Sequence of chain 38.A:
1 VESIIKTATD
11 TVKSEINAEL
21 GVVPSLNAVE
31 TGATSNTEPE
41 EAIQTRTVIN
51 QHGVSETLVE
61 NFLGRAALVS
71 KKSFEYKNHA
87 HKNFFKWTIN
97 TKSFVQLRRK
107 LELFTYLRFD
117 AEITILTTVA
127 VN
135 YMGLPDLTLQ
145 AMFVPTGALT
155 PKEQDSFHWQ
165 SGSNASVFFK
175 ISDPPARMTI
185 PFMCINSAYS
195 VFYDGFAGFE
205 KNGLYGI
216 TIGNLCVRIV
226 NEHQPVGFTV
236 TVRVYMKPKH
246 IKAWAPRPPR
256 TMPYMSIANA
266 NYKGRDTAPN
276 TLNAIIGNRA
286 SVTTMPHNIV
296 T

Sequence of chain 39.C:
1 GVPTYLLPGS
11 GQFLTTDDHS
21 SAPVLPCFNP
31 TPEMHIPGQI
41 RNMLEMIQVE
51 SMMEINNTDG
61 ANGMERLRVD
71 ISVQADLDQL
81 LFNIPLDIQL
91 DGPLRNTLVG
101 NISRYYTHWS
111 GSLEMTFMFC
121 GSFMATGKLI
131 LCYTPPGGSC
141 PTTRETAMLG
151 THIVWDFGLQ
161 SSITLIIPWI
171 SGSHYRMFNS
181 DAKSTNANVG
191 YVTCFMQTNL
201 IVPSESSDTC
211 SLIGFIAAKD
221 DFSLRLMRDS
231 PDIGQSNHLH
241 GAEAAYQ

Binding-site contacts:
Ligand atom F2 contacts residue ALA169 of chain 38.A at 3.6 Å.
Ligand atom CM6 contacts residue ILE95 of chain 38.A at 3.9 Å (hydrophobic).
Ligand atom O1 contacts residue THR97 of chain 38.A at 3.8 Å.
Ligand atom N2 contacts residue THR97 of chain 38.A at 3.8 Å.
Ligand atom N3A contacts residue ILE184 of chain 38.A at 3.9 Å.
Ligand atom CM2 contacts residue ILE184 of chain 38.A at 3.8 Å (hydrophobic).
Ligand atom O1A contacts residue ILE121 of chain 38.A at 3.8 Å.
Ligand atom F2 contacts residue VAL171 of chain 38.A at 3.9 Å.
Ligand atom C4 contacts residue TYR193 of chain 38.A at 3.9 Å (hydrophobic).
Ligand atom C6B contacts residue ILE95 of chain 38.A at 4.0 Å (hydrophobic).
Ligand atom CM2 contacts residue PHE147 of chain 38.A at 3.8 Å (hydrophobic).
Ligand atom CM2 contacts residue ILE217 of chain 38.A at 3.4 Å (hydrophobic).
Ligand atom C3B contacts residue ILE184 of chain 38.A at 3.5 Å (hydrophobic).
Ligand atom F1 contacts residue VAL171 of chain 38.A at 3.8 Å.
Ligand atom F2 contacts residue ALA145 of chain 38.A at 2.8 Å.
Ligand atom N3A contacts residue PHE147 of chain 38.A at 3.9 Å.
Ligand atom C5B contacts residue ILE119 of chain 38.A at 3.9 Å (hydrophobic).
Ligand atom C2B contacts residue ILE95 of chain 38.A at 3.8 Å (hydrophobic).
Ligand atom CM6 contacts residue TRP93 of chain 38.A at 3.7 Å (hydrophobic).
Ligand atom N1A contacts residue ILE119 of chain 38.A at 3.8 Å.
Ligand atom C4 contacts residue ILE217 of chain 38.A at 4.0 Å (hydrophobic).
Ligand atom F2 contacts residue PHE147 of chain 38.A at 3.8 Å.
Ligand atom CM6 contacts residue ILE119 of chain 38.A at 4.0 Å (hydrophobic).
Ligand atom N2 contacts residue PHE115 of chain 38.A at 3.7 Å.
Ligand atom N1A contacts residue LEU220 of chain 38.A at 3.3 Å.
Ligand atom O1A contacts residue LEU220 of chain 38.A at 3.4 Å.
Ligand atom F3 contacts residue PHE147 of chain 38.A at 3.5 Å.
Ligand atom O1 contacts residue PHE115 of chain 38.A at 3.4 Å.
Ligand atom F3 contacts residue ALA169 of chain 38.A at 3.7 Å.
Ligand atom C1C contacts residue TYR193 of chain 38.A at 3.9 Å (hydrophobic).
Ligand atom F1 contacts residue MET182 of chain 38.A at 3.2 Å.
Ligand atom C2A contacts residue LEU220 of chain 38.A at 3.8 Å (hydrophobic).
Ligand atom C3A contacts residue LEU220 of chain 38.A at 4.0 Å (hydrophobic).
Ligand atom C6B contacts residue ILE119 of chain 38.A at 3.8 Å (hydrophobic).
Ligand atom O1B contacts residue ILE119 of chain 38.A at 3.9 Å.
Ligand atom C2B contacts residue ILE184 of chain 38.A at 3.8 Å (hydrophobic).
Ligand atom C5 contacts residue TYR193 of chain 38.A at 4.0 Å (hydrophobic).
Ligand atom CM2 contacts residue ILE95 of chain 38.A at 4.0 Å (hydrophobic).
Ligand atom C1B contacts residue ILE95 of chain 38.A at 3.6 Å (hydrophobic).
Ligand atom F3 contacts residue VAL24 of chain 38.C at 3.3 Å.

A protein and the small-molecule ligand that binds it are described below.
Small molecule (SMILES): Cc1cc(CCCOc2c(C)cc(-c3noc(C(F)(F)F)n3)cc2C)on1

Sequence of chain 38.C:
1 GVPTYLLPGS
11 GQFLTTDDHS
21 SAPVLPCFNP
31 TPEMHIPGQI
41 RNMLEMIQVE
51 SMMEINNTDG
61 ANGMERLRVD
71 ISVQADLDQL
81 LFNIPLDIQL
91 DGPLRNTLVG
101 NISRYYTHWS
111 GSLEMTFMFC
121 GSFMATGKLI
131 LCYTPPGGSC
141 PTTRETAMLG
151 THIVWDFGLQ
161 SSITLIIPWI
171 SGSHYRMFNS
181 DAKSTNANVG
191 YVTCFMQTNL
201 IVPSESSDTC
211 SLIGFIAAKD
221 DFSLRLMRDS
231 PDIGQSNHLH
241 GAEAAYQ